Binding-site contacts:
Ligand atom C4 contacts residue PRO156 of chain 1.B at 4.4 Å (hydrophobic).
Ligand atom N contacts residue LEU130 of chain 1.B at 4.4 Å.
Ligand atom F2 contacts residue GLY131 of chain 1.B at 3.7 Å.
Ligand atom F contacts residue GLU157 of chain 1.B at 4.2 Å.
Ligand atom C3 contacts residue LEU130 of chain 1.B at 3.6 Å (hydrophobic).
Ligand atom C1 contacts residue ALA82 of chain 1.B at 4.5 Å (hydrophobic).
Ligand atom B contacts residue PHE320 of chain 1.B at 4.3 Å.
Ligand atom F contacts residue LEU160 of chain 1.B at 3.9 Å.
Ligand atom N1 contacts residue LEU130 of chain 1.B at 4.4 Å.
Ligand atom N contacts residue PRO156 of chain 1.B at 3.6 Å.
Ligand atom F1 contacts residue LEU160 of chain 1.B at 3.7 Å.
Ligand atom C1 contacts residue GLY83 of chain 1.B at 3.3 Å.
Ligand atom F2 contacts residue GLY83 of chain 1.B at 3.5 Å.
Ligand atom O1 contacts residue GLN324 of chain 1.B at 3.8 Å.
Ligand atom F2 contacts residue LEU130 of chain 1.B at 4.0 Å.
Ligand atom F1 contacts residue YLZ1 of chain 1.U at 2.3 Å.
Ligand atom C2 contacts residue PRO156 of chain 1.B at 4.5 Å (hydrophobic).
Ligand atom C contacts residue GLY83 of chain 1.B at 4.2 Å.
Ligand atom F contacts residue YLZ1 of chain 1.U at 3.6 Å.
Ligand atom C4 contacts residue GLY83 of chain 1.B at 3.9 Å.
Ligand atom C2 contacts residue GLY83 of chain 1.B at 3.8 Å.
Ligand atom F contacts residue PRO156 of chain 1.B at 3.6 Å.
Ligand atom C1 contacts residue PHE320 of chain 1.B at 4.3 Å (hydrophobic).
Ligand atom O1 contacts residue PHE320 of chain 1.B at 3.3 Å.
Ligand atom F2 contacts residue GLY132 of chain 1.B at 4.4 Å.
Ligand atom F1 contacts residue GLY83 of chain 1.B at 3.9 Å.
Ligand atom C4 contacts residue LEU160 of chain 1.B at 4.3 Å (hydrophobic).
Ligand atom F2 contacts residue YLZ1 of chain 1.U at 3.1 Å.
Ligand atom C4 contacts residue YLZ1 of chain 1.U at 3.2 Å.

The small molecule below binds the protein below.
Small molecule (SMILES): Cn1nc(C(F)(F)F)cc1B(O)O

Sequence of chain 1.B:
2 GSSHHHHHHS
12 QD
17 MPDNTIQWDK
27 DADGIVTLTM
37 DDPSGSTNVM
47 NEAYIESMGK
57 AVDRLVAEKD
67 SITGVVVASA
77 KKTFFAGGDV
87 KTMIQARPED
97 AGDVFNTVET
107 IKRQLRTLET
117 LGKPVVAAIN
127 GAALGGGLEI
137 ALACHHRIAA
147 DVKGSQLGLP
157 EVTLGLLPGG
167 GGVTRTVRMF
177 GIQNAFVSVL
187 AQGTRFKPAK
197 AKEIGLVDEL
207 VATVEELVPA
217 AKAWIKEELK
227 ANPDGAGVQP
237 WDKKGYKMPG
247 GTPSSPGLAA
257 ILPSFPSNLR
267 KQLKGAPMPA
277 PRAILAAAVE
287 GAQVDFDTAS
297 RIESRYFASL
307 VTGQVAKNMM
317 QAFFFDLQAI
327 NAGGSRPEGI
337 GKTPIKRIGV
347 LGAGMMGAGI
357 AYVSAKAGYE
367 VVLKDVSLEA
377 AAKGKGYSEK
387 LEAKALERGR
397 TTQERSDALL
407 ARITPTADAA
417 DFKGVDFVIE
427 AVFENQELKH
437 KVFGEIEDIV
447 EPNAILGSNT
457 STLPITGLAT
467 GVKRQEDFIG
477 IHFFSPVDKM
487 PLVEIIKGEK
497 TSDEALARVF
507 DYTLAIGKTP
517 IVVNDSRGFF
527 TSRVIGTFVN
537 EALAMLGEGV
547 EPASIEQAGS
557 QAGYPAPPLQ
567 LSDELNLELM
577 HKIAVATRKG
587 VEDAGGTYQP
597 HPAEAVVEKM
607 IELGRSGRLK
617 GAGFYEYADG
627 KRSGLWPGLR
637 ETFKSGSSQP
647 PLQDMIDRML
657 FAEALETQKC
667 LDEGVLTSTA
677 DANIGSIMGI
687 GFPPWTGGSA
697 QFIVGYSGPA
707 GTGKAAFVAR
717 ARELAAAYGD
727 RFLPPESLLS